Sequence of chain 1.C:
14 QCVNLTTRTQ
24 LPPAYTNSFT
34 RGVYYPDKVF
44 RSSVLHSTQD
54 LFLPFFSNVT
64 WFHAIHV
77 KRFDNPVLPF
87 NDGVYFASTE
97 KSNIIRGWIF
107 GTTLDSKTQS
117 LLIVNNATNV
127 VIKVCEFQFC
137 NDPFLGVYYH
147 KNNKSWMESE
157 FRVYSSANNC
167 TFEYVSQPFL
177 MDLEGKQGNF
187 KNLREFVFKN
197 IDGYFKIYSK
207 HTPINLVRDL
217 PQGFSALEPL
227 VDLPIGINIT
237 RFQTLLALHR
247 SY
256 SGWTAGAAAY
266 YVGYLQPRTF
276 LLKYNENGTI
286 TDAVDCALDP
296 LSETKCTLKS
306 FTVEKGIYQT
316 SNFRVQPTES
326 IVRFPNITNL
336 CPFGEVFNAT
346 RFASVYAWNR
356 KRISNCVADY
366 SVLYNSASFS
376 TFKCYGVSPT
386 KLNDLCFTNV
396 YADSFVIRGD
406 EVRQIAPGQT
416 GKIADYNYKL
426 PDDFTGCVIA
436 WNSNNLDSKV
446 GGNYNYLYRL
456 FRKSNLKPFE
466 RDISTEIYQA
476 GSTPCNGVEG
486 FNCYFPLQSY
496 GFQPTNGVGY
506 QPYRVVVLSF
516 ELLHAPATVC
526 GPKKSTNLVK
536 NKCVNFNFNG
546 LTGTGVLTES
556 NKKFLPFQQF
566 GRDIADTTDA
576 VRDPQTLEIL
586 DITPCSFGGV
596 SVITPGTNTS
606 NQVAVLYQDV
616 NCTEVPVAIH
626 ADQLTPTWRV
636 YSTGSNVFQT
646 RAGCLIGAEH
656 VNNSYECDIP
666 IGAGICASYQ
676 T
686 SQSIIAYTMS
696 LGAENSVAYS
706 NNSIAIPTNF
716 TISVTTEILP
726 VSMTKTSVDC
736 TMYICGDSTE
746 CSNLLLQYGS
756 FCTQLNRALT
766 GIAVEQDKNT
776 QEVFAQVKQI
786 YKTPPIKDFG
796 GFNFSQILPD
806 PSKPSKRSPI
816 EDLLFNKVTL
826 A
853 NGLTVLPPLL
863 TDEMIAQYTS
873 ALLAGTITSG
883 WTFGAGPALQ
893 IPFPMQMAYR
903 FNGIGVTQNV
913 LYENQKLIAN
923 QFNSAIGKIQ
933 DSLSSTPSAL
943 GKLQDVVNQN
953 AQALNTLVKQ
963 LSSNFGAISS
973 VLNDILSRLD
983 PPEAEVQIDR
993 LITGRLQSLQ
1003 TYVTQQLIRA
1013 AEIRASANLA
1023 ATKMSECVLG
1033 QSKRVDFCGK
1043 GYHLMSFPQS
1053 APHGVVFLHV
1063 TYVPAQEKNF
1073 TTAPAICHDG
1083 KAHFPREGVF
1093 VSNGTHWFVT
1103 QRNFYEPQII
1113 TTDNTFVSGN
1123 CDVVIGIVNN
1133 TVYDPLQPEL

A small-molecule ligand and the protein it binds are described below.
Small molecule (SMILES): CC(=O)N[C@@H]1[C@@H](O)[C@H](O)[C@@H](CO)O[C@H]1O

Binding-site contacts:
Ligand atom C3 contacts residue LYS113 of chain 1.C at 3.9 Å.
Ligand atom C5 contacts residue ASN164 of chain 1.C at 4.2 Å.
Ligand atom O5 contacts residue ASN164 of chain 1.C at 3.8 Å.
Ligand atom C4 contacts residue LYS113 of chain 1.C at 4.2 Å.
Ligand atom N2 contacts residue ASN165 of chain 1.C at 2.9 Å (h-bond).
Ligand atom O4 contacts residue LYS113 of chain 1.C at 3.6 Å (salt-bridge).
Ligand atom O7 contacts residue ASN165 of chain 1.C at 3.1 Å (h-bond).
Ligand atom C6 contacts residue ASN164 of chain 1.C at 3.9 Å.
Ligand atom C4 contacts residue ASN165 of chain 1.C at 4.3 Å.
Ligand atom C7 contacts residue ASN165 of chain 1.C at 3.1 Å.
Ligand atom C8 contacts residue ASN165 of chain 1.C at 4.3 Å.
Ligand atom O6 contacts residue ASN164 of chain 1.C at 3.9 Å.
Ligand atom C1 contacts residue ASN165 of chain 1.C at 1.4 Å.
Ligand atom O5 contacts residue ASN165 of chain 1.C at 2.4 Å (h-bond).
Ligand atom C3 contacts residue ASN165 of chain 1.C at 3.8 Å.
Ligand atom O3 contacts residue LYS113 of chain 1.C at 4.5 Å.
Ligand atom C5 contacts residue ASN165 of chain 1.C at 3.7 Å.
Ligand atom C2 contacts residue ASN165 of chain 1.C at 2.5 Å.